This protein binds this small molecule.
Small molecule (SMILES): OC[C@H]1O[C@@H](O[C@@H]2[C@@H](O)[C@H](O[C@@H]3[C@@H](O)[C@H](O[C@@H]4[C@@H](O)[C@H](O)O[C@H](CO)[C@H]4O)O[C@H](CO)[C@H]3O)O[C@H](CO)[C@H]2O)[C@H](O)[C@@H](O)[C@@H]1O

Binding-site contacts:
Ligand atom O5 contacts residue TYR503 of chain 1.D at 3.5 Å.
Ligand atom O4 contacts residue GLU582 of chain 1.D at 2.6 Å (salt-bridge).
Ligand atom C6 contacts residue TYR660 of chain 1.D at 3.4 Å (hydrophobic).
Ligand atom C3 contacts residue TYR653 of chain 1.D at 3.8 Å (hydrophobic).
Ligand atom C2 contacts residue GLU578 of chain 1.D at 3.9 Å.
Ligand atom O6 contacts residue PHE493 of chain 1.D at 3.6 Å.
Ligand atom O6 contacts residue TYR411 of chain 1.D at 2.3 Å (h-bond).
Ligand atom O6 contacts residue TYR653 of chain 1.D at 3.9 Å.
Ligand atom C4 contacts residue TYR411 of chain 1.D at 3.5 Å (hydrophobic).
Ligand atom C4 contacts residue GLU582 of chain 1.D at 3.6 Å.
Ligand atom C6 contacts residue TYR411 of chain 1.D at 3.5 Å (hydrophobic).
Ligand atom O6 contacts residue TYR660 of chain 1.D at 3.9 Å.
Ligand atom O6 contacts residue TRP702 of chain 1.D at 3.1 Å (h-bond).
Ligand atom C6 contacts residue SER499 of chain 1.D at 3.8 Å.
Ligand atom C1 contacts residue PHE654 of chain 1.D at 3.8 Å (hydrophobic).
Ligand atom C6 contacts residue LYS415 of chain 1.D at 3.7 Å.
Ligand atom O5 contacts residue TYR411 of chain 1.D at 3.9 Å.
Ligand atom O2 contacts residue PHE654 of chain 1.D at 3.8 Å.
Ligand atom C1 contacts residue GLU578 of chain 1.D at 3.8 Å.
Ligand atom O5 contacts residue PHE654 of chain 1.D at 3.6 Å.
Ligand atom C6 contacts residue PHE493 of chain 1.D at 3.5 Å (hydrophobic).
Ligand atom O3 contacts residue PHE412 of chain 1.D at 3.7 Å.
Ligand atom C2 contacts residue PHE412 of chain 1.D at 3.9 Å (hydrophobic).
Ligand atom C6 contacts residue HIS504 of chain 1.D at 3.8 Å.
Ligand atom O6 contacts residue LYS415 of chain 1.D at 3.2 Å (salt-bridge).
Ligand atom O6 contacts residue GLY564 of chain 1.D at 3.3 Å.
Ligand atom O2 contacts residue TYR653 of chain 1.D at 3.5 Å.
Ligand atom O4 contacts residue TRP702 of chain 1.D at 3.5 Å.
Ligand atom O4 contacts residue TYR411 of chain 1.D at 3.5 Å (h-bond).
Ligand atom O2 contacts residue GLU578 of chain 1.D at 3.5 Å (salt-bridge).
Ligand atom O2 contacts residue PHE493 of chain 1.D at 3.7 Å.
Ligand atom O6 contacts residue ASP500 of chain 1.D at 3.7 Å.
Ligand atom O6 contacts residue ASP576 of chain 1.D at 2.4 Å (salt-bridge).
Ligand atom O4 contacts residue TYR503 of chain 1.D at 3.8 Å.
Ligand atom C6 contacts residue ASP576 of chain 1.D at 3.6 Å.
Ligand atom O3 contacts residue PHE493 of chain 1.D at 3.6 Å.
Ligand atom C5 contacts residue TYR503 of chain 1.D at 3.7 Å (hydrophobic).
Ligand atom O6 contacts residue HIS504 of chain 1.D at 2.6 Å (h-bond).
Ligand atom C5 contacts residue GLU582 of chain 1.D at 3.8 Å.
Ligand atom C5 contacts residue TYR653 of chain 1.D at 3.8 Å (hydrophobic).

Sequence of chain 1.D:
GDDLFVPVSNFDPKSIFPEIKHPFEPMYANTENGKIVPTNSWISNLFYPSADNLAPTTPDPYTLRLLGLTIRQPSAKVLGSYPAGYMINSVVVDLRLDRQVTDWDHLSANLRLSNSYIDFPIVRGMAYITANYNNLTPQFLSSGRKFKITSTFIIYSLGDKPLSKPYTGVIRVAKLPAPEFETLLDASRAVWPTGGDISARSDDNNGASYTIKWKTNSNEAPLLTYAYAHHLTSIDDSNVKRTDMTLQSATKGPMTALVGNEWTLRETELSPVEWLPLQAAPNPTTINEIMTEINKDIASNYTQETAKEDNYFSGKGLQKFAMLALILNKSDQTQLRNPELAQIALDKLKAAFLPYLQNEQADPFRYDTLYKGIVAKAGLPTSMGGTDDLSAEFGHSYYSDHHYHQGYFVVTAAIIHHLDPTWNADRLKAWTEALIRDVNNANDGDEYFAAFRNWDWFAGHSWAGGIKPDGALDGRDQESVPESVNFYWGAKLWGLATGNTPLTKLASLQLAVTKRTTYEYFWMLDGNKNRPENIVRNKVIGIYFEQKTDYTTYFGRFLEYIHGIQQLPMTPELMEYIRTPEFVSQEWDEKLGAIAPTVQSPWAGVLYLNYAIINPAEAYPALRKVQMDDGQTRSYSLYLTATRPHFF